Binding-site contacts:
Ligand atom O5 contacts residue ASN215 of chain 4.A at 2.2 Å (h-bond).
Ligand atom C3 contacts residue PRO14 of chain 4.A at 3.9 Å (hydrophobic).
Ligand atom O6 contacts residue LEU16 of chain 4.A at 3.1 Å.
Ligand atom C2 contacts residue PRO14 of chain 4.A at 3.6 Å (hydrophobic).
Ligand atom N2 contacts residue LEU16 of chain 4.A at 4.5 Å.
Ligand atom O7 contacts residue SER214 of chain 4.A at 4.4 Å.
Ligand atom C8 contacts residue ARG15 of chain 4.A at 3.4 Å.
Ligand atom N2 contacts residue PRO14 of chain 4.A at 2.7 Å (h-bond).
Ligand atom C3 contacts residue ASN215 of chain 4.A at 3.8 Å.
Ligand atom N2 contacts residue ASN215 of chain 4.A at 3.1 Å (h-bond).
Ligand atom O7 contacts residue ASN215 of chain 4.A at 3.6 Å.
Ligand atom C8 contacts residue ARG287 of chain 4.A at 3.3 Å.
Ligand atom C7 contacts residue LEU16 of chain 4.A at 4.1 Å (hydrophobic).
Ligand atom O6 contacts residue LYS350 of chain 4.A at 3.9 Å.
Ligand atom C7 contacts residue PRO14 of chain 4.A at 3.6 Å (hydrophobic).
Ligand atom C1 contacts residue ASN215 of chain 4.A at 1.4 Å.
Ligand atom C6 contacts residue LEU16 of chain 4.A at 3.4 Å (hydrophobic).
Ligand atom C7 contacts residue ASN215 of chain 4.A at 3.6 Å.
Ligand atom C2 contacts residue ASN215 of chain 4.A at 2.5 Å.
Ligand atom C7 contacts residue ARG15 of chain 4.A at 4.3 Å.
Ligand atom O3 contacts residue PRO14 of chain 4.A at 4.5 Å.
Ligand atom C4 contacts residue ASN215 of chain 4.A at 4.2 Å.
Ligand atom O7 contacts residue LEU16 of chain 4.A at 4.1 Å.
Ligand atom C8 contacts residue PRO14 of chain 4.A at 3.6 Å (hydrophobic).
Ligand atom N2 contacts residue ARG15 of chain 4.A at 3.9 Å.
Ligand atom C5 contacts residue ASN215 of chain 4.A at 3.6 Å.
Ligand atom C3 contacts residue ARG15 of chain 4.A at 4.4 Å.
Ligand atom O3 contacts residue LEU16 of chain 4.A at 3.9 Å.
Ligand atom O3 contacts residue ARG15 of chain 4.A at 4.2 Å.
Ligand atom C8 contacts residue LEU16 of chain 4.A at 4.2 Å (hydrophobic).
Ligand atom C8 contacts residue SER214 of chain 4.A at 4.2 Å.
Ligand atom C1 contacts residue PRO14 of chain 4.A at 3.7 Å (hydrophobic).

Sequence of chain 4.A:
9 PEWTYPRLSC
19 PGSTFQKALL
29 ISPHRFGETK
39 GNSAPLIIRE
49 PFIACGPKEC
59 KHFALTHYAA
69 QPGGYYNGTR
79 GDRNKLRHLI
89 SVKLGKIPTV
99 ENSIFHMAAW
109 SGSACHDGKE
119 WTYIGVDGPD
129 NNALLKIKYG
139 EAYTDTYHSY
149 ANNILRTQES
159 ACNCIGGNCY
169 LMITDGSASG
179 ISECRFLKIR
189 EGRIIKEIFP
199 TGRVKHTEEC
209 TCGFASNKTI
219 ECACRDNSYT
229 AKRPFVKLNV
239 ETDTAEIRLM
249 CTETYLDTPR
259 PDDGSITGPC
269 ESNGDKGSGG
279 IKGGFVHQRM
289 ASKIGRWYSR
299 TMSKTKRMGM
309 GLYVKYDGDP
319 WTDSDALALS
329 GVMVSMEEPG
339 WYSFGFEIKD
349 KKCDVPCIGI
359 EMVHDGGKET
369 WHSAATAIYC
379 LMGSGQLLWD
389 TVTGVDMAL

A protein and the small-molecule ligand that binds it are described below.
Small molecule (SMILES): CC(=O)N[C@H]1[C@H](O[C@H]2[C@H](O)[C@@H](NC(C)=O)CO[C@@H]2CO)O[C@H](CO)[C@@H](O[C@@H]2O[C@H](CO[C@H]3O[C@H](CO[C@H]4O[C@H](CO)[C@@H](O)[C@H](O)[C@@H]4O)[C@@H](O)[C@H](O[C@H]4O[C@H](CO)[C@@H](O)[C@H](O)[C@@H]4O)[C@@H]3O)[C@@H](O)[C@H](O)[C@@H]2O)[C@@H]1O